Binding-site contacts:
Ligand atom N contacts residue PHE251 of chain 1.A at 3.5 Å.
Ligand atom O2 contacts residue ALA241 of chain 1.A at 3.6 Å.
Ligand atom F contacts residue ILE73 of chain 1.A at 3.4 Å.
Ligand atom F4 contacts residue LEU250 of chain 1.A at 3.6 Å.
Ligand atom C4 contacts residue LEU250 of chain 1.A at 3.7 Å (hydrophobic).
Ligand atom C14 contacts residue GLN229 of chain 1.A at 3.8 Å.
Ligand atom O contacts residue MET103 of chain 1.A at 3.6 Å.
Ligand atom F2 contacts residue PHE251 of chain 1.A at 3.7 Å.
Ligand atom F4 contacts residue LEU246 of chain 1.A at 3.5 Å.
Ligand atom C contacts residue LEU98 of chain 1.A at 3.6 Å (hydrophobic).
Ligand atom C contacts residue LYS99 of chain 1.A at 3.8 Å.
Ligand atom C5 contacts residue ILE73 of chain 1.A at 3.7 Å (hydrophobic).
Ligand atom O1 contacts residue GLN74 of chain 1.A at 3.0 Å (h-bond).
Ligand atom C12 contacts residue ALA66 of chain 1.A at 3.5 Å (hydrophobic).
Ligand atom F2 contacts residue LEU250 of chain 1.A at 3.8 Å.
Ligand atom C15 contacts residue ILE73 of chain 1.A at 3.6 Å (hydrophobic).
Ligand atom C1 contacts residue LYS99 of chain 1.A at 3.5 Å.
Ligand atom C21 contacts residue ALA242 of chain 1.A at 3.6 Å (hydrophobic).
Ligand atom O2 contacts residue TYR247 of chain 1.A at 3.6 Å.
Ligand atom F4 contacts residue TYR247 of chain 1.A at 3.7 Å.
Ligand atom O1 contacts residue ALA242 of chain 1.A at 3.0 Å (h-bond).
Ligand atom O contacts residue LEU228 of chain 1.A at 3.3 Å.
Ligand atom CL contacts residue THR70 of chain 1.A at 3.6 Å.
Ligand atom F3 contacts residue GLN229 of chain 1.A at 3.3 Å.
Ligand atom CL contacts residue LEU69 of chain 1.A at 3.5 Å.
Ligand atom F3 contacts residue LEU228 of chain 1.A at 3.3 Å.
Ligand atom O2 contacts residue ALA242 of chain 1.A at 3.4 Å (h-bond).
Ligand atom F2 contacts residue GLN229 of chain 1.A at 3.8 Å.
Ligand atom C4 contacts residue ILE73 of chain 1.A at 3.8 Å (hydrophobic).
Ligand atom C9 contacts residue PHE251 of chain 1.A at 3.5 Å (hydrophobic).
Ligand atom C17 contacts residue TYR247 of chain 1.A at 3.6 Å (hydrophobic).
Ligand atom F1 contacts residue GLN229 of chain 1.A at 3.2 Å.
Ligand atom C12 contacts residue THR70 of chain 1.A at 3.6 Å.
Ligand atom O2 contacts residue PHE243 of chain 1.A at 2.9 Å (h-bond).
Ligand atom F1 contacts residue GLN232 of chain 1.A at 3.4 Å.
Ligand atom C20 contacts residue ILE73 of chain 1.A at 3.5 Å (hydrophobic).
Ligand atom C10 contacts residue PHE251 of chain 1.A at 3.5 Å (hydrophobic).
Ligand atom O1 contacts residue ALA241 of chain 1.A at 3.6 Å.
Ligand atom CL contacts residue MET103 of chain 1.A at 3.5 Å.
Ligand atom F contacts residue LEU246 of chain 1.A at 3.2 Å.

Sequence of chain 1.A:
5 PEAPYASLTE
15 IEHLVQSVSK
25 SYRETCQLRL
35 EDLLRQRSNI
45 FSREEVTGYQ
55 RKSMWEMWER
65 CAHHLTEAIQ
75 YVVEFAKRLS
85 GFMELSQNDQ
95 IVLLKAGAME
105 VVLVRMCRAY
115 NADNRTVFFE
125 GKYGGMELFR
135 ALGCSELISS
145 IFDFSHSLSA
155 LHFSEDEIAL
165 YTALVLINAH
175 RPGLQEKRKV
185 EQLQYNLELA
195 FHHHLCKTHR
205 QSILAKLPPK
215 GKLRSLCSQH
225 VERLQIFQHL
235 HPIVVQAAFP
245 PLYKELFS

A small-molecule ligand and the protein it binds are described below.
Small molecule (SMILES): O=C(O)c1ccc(-c2nn(C(=O)c3c(Cl)cccc3C(F)(F)F)c3cccc(F)c23)c(F)c1